Binding-site contacts:
Ligand atom O2 contacts residue TRP129 of chain 1.A at 3.0 Å.
Ligand atom C1 contacts residue GLU187 of chain 1.A at 4.3 Å.
Ligand atom C3 contacts residue TRP129 of chain 1.A at 3.8 Å (hydrophobic).
Ligand atom O2 contacts residue LEU189 of chain 1.A at 3.9 Å.
Ligand atom O6 contacts residue TRP129 of chain 1.A at 3.9 Å.
Ligand atom C2 contacts residue TRP129 of chain 1.A at 2.5 Å (hydrophobic).
Ligand atom O6 contacts residue GLU187 of chain 1.A at 3.1 Å (salt-bridge).
Ligand atom O6 contacts residue GLY127 of chain 1.A at 4.5 Å.
Ligand atom C5 contacts residue TRP129 of chain 1.A at 3.7 Å (hydrophobic).
Ligand atom C5 contacts residue SER128 of chain 1.A at 4.2 Å.
Ligand atom C6 contacts residue GLU187 of chain 1.A at 3.5 Å.
Ligand atom O6 contacts residue CYS186 of chain 1.A at 4.1 Å.
Ligand atom O5 contacts residue TRP129 of chain 1.A at 2.4 Å.
Ligand atom O3 contacts residue TRP129 of chain 1.A at 4.1 Å.
Ligand atom O3 contacts residue GLU187 of chain 1.A at 4.0 Å.
Ligand atom O5 contacts residue SER128 of chain 1.A at 3.8 Å.
Ligand atom C1 contacts residue TRP129 of chain 1.A at 1.5 Å (hydrophobic).
Ligand atom C6 contacts residue TRP129 of chain 1.A at 4.3 Å (hydrophobic).
Ligand atom C4 contacts residue TRP129 of chain 1.A at 4.3 Å (hydrophobic).

Sequence of chain 1.A:
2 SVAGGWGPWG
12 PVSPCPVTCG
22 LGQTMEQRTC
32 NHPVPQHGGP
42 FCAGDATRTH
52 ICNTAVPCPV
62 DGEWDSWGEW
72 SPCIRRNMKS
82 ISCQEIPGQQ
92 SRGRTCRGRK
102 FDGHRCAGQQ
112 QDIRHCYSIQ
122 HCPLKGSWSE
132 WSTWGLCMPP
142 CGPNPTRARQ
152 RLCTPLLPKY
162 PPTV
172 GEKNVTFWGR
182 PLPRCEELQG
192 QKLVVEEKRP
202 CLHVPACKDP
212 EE

This small molecule binds to this protein.
Small molecule (SMILES): OC[C@H]1O[C@H](O)[C@@H](O)[C@@H](O)[C@@H]1O